Sequence of chain 1.D:
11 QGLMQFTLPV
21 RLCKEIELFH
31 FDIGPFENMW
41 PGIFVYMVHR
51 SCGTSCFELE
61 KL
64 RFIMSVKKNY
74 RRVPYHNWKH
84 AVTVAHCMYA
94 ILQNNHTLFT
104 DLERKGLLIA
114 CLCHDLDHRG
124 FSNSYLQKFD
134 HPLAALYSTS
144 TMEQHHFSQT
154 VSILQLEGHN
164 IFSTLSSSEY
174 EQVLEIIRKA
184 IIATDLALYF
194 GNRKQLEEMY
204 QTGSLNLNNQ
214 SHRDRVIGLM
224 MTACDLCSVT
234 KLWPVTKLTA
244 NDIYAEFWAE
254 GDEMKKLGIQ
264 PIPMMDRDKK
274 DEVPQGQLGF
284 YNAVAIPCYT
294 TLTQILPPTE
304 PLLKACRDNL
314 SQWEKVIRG

Binding-site contacts:
Ligand atom C10 contacts residue PHE283 of chain 1.D at 3.7 Å (hydrophobic).
Ligand atom C11 contacts residue TYR247 of chain 1.D at 3.6 Å (hydrophobic).
Ligand atom C12 contacts residue PHE250 of chain 1.D at 3.7 Å (hydrophobic).
Ligand atom N9 contacts residue PHE283 of chain 1.D at 3.6 Å.
Ligand atom C28 contacts residue ILE246 of chain 1.D at 3.7 Å (hydrophobic).
Ligand atom C26 contacts residue TYR247 of chain 1.D at 3.6 Å (hydrophobic).
Ligand atom N19 contacts residue VAL232 of chain 1.D at 3.9 Å.
Ligand atom C27 contacts residue VAL232 of chain 1.D at 3.7 Å (hydrophobic).
Ligand atom C11 contacts residue MET267 of chain 1.D at 3.6 Å (hydrophobic).
Ligand atom C28 contacts residue SER231 of chain 1.D at 3.2 Å.
Ligand atom N14 contacts residue PHE283 of chain 1.D at 3.5 Å.
Ligand atom C23 contacts residue SER231 of chain 1.D at 3.6 Å.
Ligand atom N7 contacts residue MET267 of chain 1.D at 3.4 Å (h-bond).
Ligand atom C23 contacts residue ALA243 of chain 1.D at 3.7 Å (hydrophobic).
Ligand atom C11 contacts residue GLN280 of chain 1.D at 3.7 Å.
Ligand atom C10 contacts residue MET267 of chain 1.D at 3.5 Å (hydrophobic).
Ligand atom C23 contacts residue THR239 of chain 1.D at 3.3 Å.
Ligand atom N20 contacts residue THR242 of chain 1.D at 3.6 Å.
Ligand atom C25 contacts residue LEU229 of chain 1.D at 3.7 Å (hydrophobic).
Ligand atom C26 contacts residue GLY279 of chain 1.D at 3.3 Å.
Ligand atom C27 contacts residue GLN280 of chain 1.D at 3.4 Å.
Ligand atom N19 contacts residue ALA243 of chain 1.D at 3.5 Å.
Ligand atom C4 contacts residue LEU189 of chain 1.D at 3.7 Å (hydrophobic).
Ligand atom C21 contacts residue ILE246 of chain 1.D at 3.8 Å (hydrophobic).
Ligand atom C8 contacts residue PHE283 of chain 1.D at 3.6 Å (hydrophobic).
Ligand atom C3 contacts residue LEU189 of chain 1.D at 3.8 Å (hydrophobic).
Ligand atom C13 contacts residue MET267 of chain 1.D at 3.5 Å (hydrophobic).
Ligand atom N20 contacts residue SER231 of chain 1.D at 2.8 Å (h-bond).
Ligand atom N19 contacts residue THR239 of chain 1.D at 3.6 Å.
Ligand atom C12 contacts residue PHE283 of chain 1.D at 3.9 Å (hydrophobic).
Ligand atom C16 contacts residue PHE283 of chain 1.D at 3.9 Å (hydrophobic).
Ligand atom C13 contacts residue GLY279 of chain 1.D at 3.9 Å.
Ligand atom N15 contacts residue PHE283 of chain 1.D at 3.6 Å.
Ligand atom N9 contacts residue MET267 of chain 1.D at 3.4 Å (h-bond).
Ligand atom O18 contacts residue GLN280 of chain 1.D at 2.9 Å (h-bond).
Ligand atom N14 contacts residue PHE250 of chain 1.D at 3.6 Å.
Ligand atom N17 contacts residue ILE246 of chain 1.D at 3.9 Å.
Ligand atom C1 contacts residue PHE283 of chain 1.D at 3.5 Å (hydrophobic).
Ligand atom C6 contacts residue PHE283 of chain 1.D at 3.6 Å (hydrophobic).
Ligand atom C5 contacts residue VAL287 of chain 1.D at 3.8 Å (hydrophobic).

The protein below binds the small molecule below.
Small molecule (SMILES): Cc1ccc(Nc2cncnc2)c(C(=O)Nc2cc(C)nn2-c2ccccc2)n1